A small-molecule ligand and the protein it binds are described below.
Small molecule (SMILES): CC(=O)N[C@@H]1[C@@H](O)[C@H](O)[C@@H](CO)O[C@H]1O

Sequence of chain 1.A:
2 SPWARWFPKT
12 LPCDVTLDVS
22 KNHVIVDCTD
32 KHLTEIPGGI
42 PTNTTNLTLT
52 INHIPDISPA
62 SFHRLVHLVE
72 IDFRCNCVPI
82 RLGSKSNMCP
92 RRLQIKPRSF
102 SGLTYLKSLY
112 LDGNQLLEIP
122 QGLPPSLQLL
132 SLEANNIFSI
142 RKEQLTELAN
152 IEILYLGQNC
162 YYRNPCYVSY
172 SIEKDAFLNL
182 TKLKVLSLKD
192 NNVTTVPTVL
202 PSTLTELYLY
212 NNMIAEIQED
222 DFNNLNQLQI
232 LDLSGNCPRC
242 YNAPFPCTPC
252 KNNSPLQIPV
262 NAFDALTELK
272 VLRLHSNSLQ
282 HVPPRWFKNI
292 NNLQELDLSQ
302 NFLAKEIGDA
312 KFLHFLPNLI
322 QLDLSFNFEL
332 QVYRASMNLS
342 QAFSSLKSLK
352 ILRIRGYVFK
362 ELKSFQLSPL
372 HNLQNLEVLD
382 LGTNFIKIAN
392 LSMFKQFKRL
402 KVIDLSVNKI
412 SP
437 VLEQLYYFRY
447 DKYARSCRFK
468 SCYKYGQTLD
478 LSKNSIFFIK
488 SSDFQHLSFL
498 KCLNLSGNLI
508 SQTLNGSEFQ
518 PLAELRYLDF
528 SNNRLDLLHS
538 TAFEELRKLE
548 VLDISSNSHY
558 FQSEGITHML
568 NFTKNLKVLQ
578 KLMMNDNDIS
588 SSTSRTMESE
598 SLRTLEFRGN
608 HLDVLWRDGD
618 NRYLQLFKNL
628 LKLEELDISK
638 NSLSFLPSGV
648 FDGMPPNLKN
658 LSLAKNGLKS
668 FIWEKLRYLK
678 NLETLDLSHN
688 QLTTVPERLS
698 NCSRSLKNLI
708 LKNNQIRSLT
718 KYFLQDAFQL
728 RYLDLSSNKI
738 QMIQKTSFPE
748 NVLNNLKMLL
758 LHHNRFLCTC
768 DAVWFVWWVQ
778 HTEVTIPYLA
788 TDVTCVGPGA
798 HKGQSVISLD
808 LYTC

Binding-site contacts:
Ligand atom C8 contacts residue TYR524 of chain 1.A at 3.6 Å (hydrophobic).
Ligand atom C3 contacts residue ASP526 of chain 1.A at 3.9 Å.
Ligand atom C8 contacts residue CYS469 of chain 1.A at 3.8 Å (hydrophobic).
Ligand atom O7 contacts residue ASN501 of chain 1.A at 4.1 Å.
Ligand atom C5 contacts residue ASN501 of chain 1.A at 3.8 Å.
Ligand atom C7 contacts residue ASN501 of chain 1.A at 3.6 Å.
Ligand atom O7 contacts residue CYS469 of chain 1.A at 3.8 Å.
Ligand atom C7 contacts residue CYS469 of chain 1.A at 4.3 Å (hydrophobic).
Ligand atom C8 contacts residue SER468 of chain 1.A at 4.3 Å.
Ligand atom C1 contacts residue SER479 of chain 1.A at 4.1 Å.
Ligand atom C2 contacts residue ASN501 of chain 1.A at 2.4 Å.
Ligand atom O7 contacts residue SER468 of chain 1.A at 3.4 Å.
Ligand atom C1 contacts residue ASN501 of chain 1.A at 1.5 Å.
Ligand atom O6 contacts residue SER407 of chain 1.A at 4.2 Å.
Ligand atom O5 contacts residue SER479 of chain 1.A at 3.3 Å (h-bond).
Ligand atom C5 contacts residue SER479 of chain 1.A at 4.1 Å.
Ligand atom C7 contacts residue SER468 of chain 1.A at 4.2 Å.
Ligand atom C4 contacts residue ASN501 of chain 1.A at 4.3 Å.
Ligand atom C1 contacts residue SER503 of chain 1.A at 3.8 Å.
Ligand atom C5 contacts residue SER503 of chain 1.A at 4.4 Å.
Ligand atom O6 contacts residue SER479 of chain 1.A at 2.9 Å (h-bond).
Ligand atom C3 contacts residue ASN501 of chain 1.A at 3.7 Å.
Ligand atom C6 contacts residue SER479 of chain 1.A at 3.6 Å.
Ligand atom C7 contacts residue ASP526 of chain 1.A at 3.9 Å.
Ligand atom N2 contacts residue ASN501 of chain 1.A at 2.8 Å (h-bond).
Ligand atom N2 contacts residue ASP526 of chain 1.A at 2.9 Å (salt-bridge).
Ligand atom O6 contacts residue LYS480 of chain 1.A at 3.4 Å.
Ligand atom O5 contacts residue SER503 of chain 1.A at 4.0 Å.
Ligand atom O5 contacts residue ASN501 of chain 1.A at 2.4 Å (h-bond).
Ligand atom C2 contacts residue ASP526 of chain 1.A at 3.6 Å.
Ligand atom C1 contacts residue ASP526 of chain 1.A at 3.5 Å.
Ligand atom C8 contacts residue ASP526 of chain 1.A at 3.8 Å.